This protein binds this small molecule.
Small molecule (SMILES): CO[C@@H]1C[C@](O)(C(=O)O)O[C@H]([C@H](O)CO)[C@@H]1O

Sequence of chain 1.B:
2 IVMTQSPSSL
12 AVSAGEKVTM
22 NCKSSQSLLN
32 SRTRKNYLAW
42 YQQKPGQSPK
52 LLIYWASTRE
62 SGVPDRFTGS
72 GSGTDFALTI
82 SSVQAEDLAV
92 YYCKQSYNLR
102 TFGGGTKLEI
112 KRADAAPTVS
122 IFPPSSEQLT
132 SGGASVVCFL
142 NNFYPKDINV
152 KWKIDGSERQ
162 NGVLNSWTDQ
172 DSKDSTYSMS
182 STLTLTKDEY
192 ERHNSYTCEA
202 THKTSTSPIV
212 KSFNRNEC

Sequence of chain 1.A:
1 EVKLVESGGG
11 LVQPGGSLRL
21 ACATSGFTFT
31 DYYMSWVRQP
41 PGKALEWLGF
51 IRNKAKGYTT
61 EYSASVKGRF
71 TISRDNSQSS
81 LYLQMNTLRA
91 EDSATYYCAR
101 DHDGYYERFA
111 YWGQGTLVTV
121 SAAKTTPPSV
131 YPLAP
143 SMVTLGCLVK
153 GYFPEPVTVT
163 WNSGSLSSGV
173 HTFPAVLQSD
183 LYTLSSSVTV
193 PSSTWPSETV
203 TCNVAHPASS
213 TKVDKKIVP

Binding-site contacts:
Ligand atom CAB contacts residue SER97 of chain 1.B at 3.2 Å.
Ligand atom OAL contacts residue ARG52 of chain 1.A at 3.0 Å (salt-bridge).
Ligand atom OAN contacts residue TYR38 of chain 1.B at 3.7 Å.
Ligand atom CAB contacts residue TYR98 of chain 1.B at 4.2 Å (hydrophobic).
Ligand atom CAA contacts residue TYR98 of chain 1.B at 4.1 Å (hydrophobic).
Ligand atom CAQ contacts residue SER97 of chain 1.B at 3.9 Å.
Ligand atom CAG contacts residue TYR33 of chain 1.A at 3.4 Å (hydrophobic).
Ligand atom OAL contacts residue PHE50 of chain 1.A at 3.9 Å.
Ligand atom CAC contacts residue SER97 of chain 1.B at 4.2 Å.
Ligand atom CAQ contacts residue HIS102 of chain 1.A at 3.5 Å.
Ligand atom CAD contacts residue HIS102 of chain 1.A at 4.0 Å.
Ligand atom OAN contacts residue TYR98 of chain 1.B at 2.7 Å (h-bond).
Ligand atom OAN contacts residue ASN31 of chain 1.B at 3.9 Å.
Ligand atom CAC contacts residue HIS102 of chain 1.A at 3.9 Å.
Ligand atom CAO contacts residue TYR98 of chain 1.B at 3.8 Å (hydrophobic).
Ligand atom OAM contacts residue TYR33 of chain 1.A at 2.4 Å (h-bond).
Ligand atom OAJ contacts residue ARG101 of chain 1.B at 3.0 Å (salt-bridge).
Ligand atom OAH contacts residue TYR33 of chain 1.A at 3.6 Å.
Ligand atom CAK contacts residue TYR98 of chain 1.B at 2.9 Å (hydrophobic).
Ligand atom CAE contacts residue TYR33 of chain 1.A at 3.9 Å (hydrophobic).
Ligand atom CAG contacts residue ARG52 of chain 1.A at 3.6 Å.
Ligand atom CAG contacts residue PHE50 of chain 1.A at 4.4 Å (hydrophobic).
Ligand atom CAQ contacts residue GLU107 of chain 1.A at 3.3 Å.
Ligand atom OAJ contacts residue TYR98 of chain 1.B at 3.7 Å.
Ligand atom CAD contacts residue ARG101 of chain 1.B at 3.9 Å.
Ligand atom OAN contacts residue SER97 of chain 1.B at 4.1 Å.
Ligand atom OAJ contacts residue SER97 of chain 1.B at 2.5 Å (h-bond).
Ligand atom OAI contacts residue HIS102 of chain 1.A at 3.8 Å.
Ligand atom OAJ contacts residue LEU100 of chain 1.B at 4.1 Å.
Ligand atom CAB contacts residue TYR38 of chain 1.B at 4.3 Å (hydrophobic).
Ligand atom CAQ contacts residue ARG101 of chain 1.B at 3.3 Å.
Ligand atom CAD contacts residue TYR33 of chain 1.A at 3.8 Å (hydrophobic).
Ligand atom CAB contacts residue ARG101 of chain 1.B at 4.1 Å.
Ligand atom CAA contacts residue SER97 of chain 1.B at 4.4 Å.
Ligand atom CAC contacts residue ARG101 of chain 1.B at 3.8 Å.
Ligand atom OAI contacts residue SER97 of chain 1.B at 3.9 Å.
Ligand atom OAI contacts residue ARG101 of chain 1.B at 2.6 Å (salt-bridge).
Ligand atom OAM contacts residue ARG52 of chain 1.A at 2.8 Å (salt-bridge).
Ligand atom CAK contacts residue SER97 of chain 1.B at 4.4 Å.
Ligand atom OAJ contacts residue ASN99 of chain 1.B at 4.3 Å.